A small-molecule ligand and the protein it binds are described below.
Small molecule (SMILES): Cc1ccc(-c2csc3ncnc(SCCC(=O)O)c23)cc1

Binding-site contacts:
Ligand atom OAB contacts residue ASP175 of chain 1.A at 2.8 Å (salt-bridge).
Ligand atom C4 contacts residue VAL116 of chain 1.A at 3.8 Å (hydrophobic).
Ligand atom CAJ contacts residue PHE113 of chain 1.A at 3.5 Å (hydrophobic).
Ligand atom CAG contacts residue ILE174 of chain 1.A at 3.8 Å (hydrophobic).
Ligand atom CAH contacts residue VAL53 of chain 1.A at 3.6 Å (hydrophobic).
Ligand atom CAF contacts residue LEU45 of chain 1.A at 3.9 Å (hydrophobic).
Ligand atom SAO contacts residue MET163 of chain 1.A at 3.9 Å.
Ligand atom CAH contacts residue LEU45 of chain 1.A at 3.6 Å (hydrophobic).
Ligand atom CAP contacts residue PHE113 of chain 1.A at 3.6 Å (hydrophobic).
Ligand atom CAS contacts residue MET163 of chain 1.A at 3.7 Å (hydrophobic).
Ligand atom CAK contacts residue ILE174 of chain 1.A at 4.0 Å (hydrophobic).
Ligand atom CAF contacts residue VAL53 of chain 1.A at 3.7 Å (hydrophobic).
Ligand atom OAC contacts residue LYS68 of chain 1.A at 3.0 Å (salt-bridge).
Ligand atom N3 contacts residue GLU114 of chain 1.A at 4.0 Å.
Ligand atom OAC contacts residue ASP175 of chain 1.A at 3.9 Å.
Ligand atom C4 contacts residue MET163 of chain 1.A at 3.8 Å (hydrophobic).
Ligand atom N1 contacts residue VAL66 of chain 1.A at 3.8 Å.
Ligand atom C6 contacts residue VAL66 of chain 1.A at 3.6 Å (hydrophobic).
Ligand atom C2 contacts residue ILE95 of chain 1.A at 3.8 Å (hydrophobic).
Ligand atom N3 contacts residue VAL116 of chain 1.A at 3.1 Å (h-bond).
Ligand atom CAK contacts residue PHE113 of chain 1.A at 3.6 Å (hydrophobic).
Ligand atom CAJ contacts residue VAL66 of chain 1.A at 3.7 Å (hydrophobic).
Ligand atom SAO contacts residue VAL116 of chain 1.A at 3.0 Å (h-bond).
Ligand atom SAN contacts residue VAL66 of chain 1.A at 3.8 Å.
Ligand atom C5 contacts residue MET163 of chain 1.A at 3.8 Å (hydrophobic).
Ligand atom SAO contacts residue ASN118 of chain 1.A at 4.0 Å.
Ligand atom CAP contacts residue ASP175 of chain 1.A at 3.5 Å.
Ligand atom C2 contacts residue VAL116 of chain 1.A at 3.7 Å (hydrophobic).
Ligand atom C4 contacts residue VAL66 of chain 1.A at 3.8 Å (hydrophobic).
Ligand atom CAQ contacts residue VAL53 of chain 1.A at 4.0 Å (hydrophobic).
Ligand atom OAB contacts residue LYS68 of chain 1.A at 4.0 Å.
Ligand atom CAP contacts residue LYS68 of chain 1.A at 3.8 Å.
Ligand atom OAB contacts residue ILE95 of chain 1.A at 3.9 Å.
Ligand atom CAP contacts residue ILE174 of chain 1.A at 3.8 Å (hydrophobic).
Ligand atom CAI contacts residue MET163 of chain 1.A at 3.7 Å (hydrophobic).
Ligand atom C2 contacts residue GLU114 of chain 1.A at 3.2 Å.
Ligand atom OAB contacts residue ILE174 of chain 1.A at 3.5 Å.
Ligand atom N3 contacts residue VAL66 of chain 1.A at 3.6 Å.
Ligand atom C2 contacts residue VAL66 of chain 1.A at 3.7 Å (hydrophobic).
Ligand atom OAB contacts residue PHE113 of chain 1.A at 3.6 Å.

Sequence of chain 1.A:
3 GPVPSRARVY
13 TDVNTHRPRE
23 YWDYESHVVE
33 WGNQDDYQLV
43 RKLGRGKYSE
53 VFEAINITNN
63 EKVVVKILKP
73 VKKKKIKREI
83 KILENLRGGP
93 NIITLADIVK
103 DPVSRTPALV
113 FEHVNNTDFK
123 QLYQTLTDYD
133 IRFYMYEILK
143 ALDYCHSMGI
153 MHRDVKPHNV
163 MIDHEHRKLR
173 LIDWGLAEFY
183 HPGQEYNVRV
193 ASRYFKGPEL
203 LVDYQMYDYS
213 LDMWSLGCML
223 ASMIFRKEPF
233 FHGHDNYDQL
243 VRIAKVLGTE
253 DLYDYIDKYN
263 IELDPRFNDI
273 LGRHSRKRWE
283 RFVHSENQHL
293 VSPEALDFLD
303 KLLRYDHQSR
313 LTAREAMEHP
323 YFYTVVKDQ